Binding-site contacts:
Ligand atom O2 contacts residue THR192 of chain 1.A at 3.1 Å (h-bond).
Ligand atom O2 contacts residue MG1 of chain 1.I at 2.1 Å.
Ligand atom C1 contacts residue MG1 of chain 1.I at 2.9 Å.
Ligand atom O2 contacts residue GLU71 of chain 1.A at 3.2 Å (salt-bridge).
Ligand atom C1 contacts residue PHE45 of chain 1.A at 4.3 Å (hydrophobic).
Ligand atom O1 contacts residue VAL23 of chain 1.A at 4.3 Å.
Ligand atom C2 contacts residue GLY24 of chain 1.A at 3.7 Å.
Ligand atom O2 contacts residue VAL23 of chain 1.A at 3.6 Å.
Ligand atom C2 contacts residue VAL23 of chain 1.A at 3.7 Å (hydrophobic).
Ligand atom O3 contacts residue MG1 of chain 1.I at 4.1 Å.
Ligand atom O4 contacts residue VAL23 of chain 1.A at 4.1 Å.
Ligand atom C1 contacts residue VAL23 of chain 1.A at 4.0 Å (hydrophobic).
Ligand atom C2 contacts residue THR192 of chain 1.A at 4.1 Å.
Ligand atom O1 contacts residue ASP102 of chain 1.A at 3.2 Å (salt-bridge).
Ligand atom C2 contacts residue GLU73 of chain 1.A at 4.2 Å.
Ligand atom C2 contacts residue HIS30 of chain 1.A at 3.9 Å.
Ligand atom C2 contacts residue GLY191 of chain 1.A at 4.3 Å.
Ligand atom O4 contacts residue ARG25 of chain 1.A at 2.8 Å (salt-bridge).
Ligand atom O4 contacts residue MG1 of chain 1.I at 4.1 Å.
Ligand atom O1 contacts residue GLU73 of chain 1.A at 4.2 Å.
Ligand atom C1 contacts residue LYS123 of chain 1.A at 4.0 Å.
Ligand atom C2 contacts residue MG1 of chain 1.I at 2.9 Å.
Ligand atom O3 contacts residue PHE45 of chain 1.A at 4.3 Å.
Ligand atom C2 contacts residue ARG25 of chain 1.A at 3.8 Å.
Ligand atom O4 contacts residue HIS30 of chain 1.A at 3.3 Å.
Ligand atom O1 contacts residue MG1 of chain 1.I at 2.2 Å.
Ligand atom O3 contacts residue ARG25 of chain 1.A at 3.9 Å.
Ligand atom O3 contacts residue GLY24 of chain 1.A at 3.4 Å.
Ligand atom O4 contacts residue THR192 of chain 1.A at 4.2 Å.
Ligand atom C2 contacts residue GLU71 of chain 1.A at 3.7 Å.
Ligand atom O4 contacts residue ASN26 of chain 1.A at 4.3 Å.
Ligand atom O1 contacts residue LYS123 of chain 1.A at 2.9 Å (salt-bridge).
Ligand atom O4 contacts residue GLY24 of chain 1.A at 3.6 Å.
Ligand atom C1 contacts residue ARG25 of chain 1.A at 4.3 Å.
Ligand atom O2 contacts residue GLY191 of chain 1.A at 3.5 Å.
Ligand atom O1 contacts residue GLU71 of chain 1.A at 2.9 Å (salt-bridge).
Ligand atom C1 contacts residue GLY24 of chain 1.A at 3.7 Å.
Ligand atom O2 contacts residue GLU73 of chain 1.A at 3.1 Å (salt-bridge).
Ligand atom O1 contacts residue PHE45 of chain 1.A at 3.8 Å.
Ligand atom C1 contacts residue GLU71 of chain 1.A at 3.6 Å.

Sequence of chain 1.A:
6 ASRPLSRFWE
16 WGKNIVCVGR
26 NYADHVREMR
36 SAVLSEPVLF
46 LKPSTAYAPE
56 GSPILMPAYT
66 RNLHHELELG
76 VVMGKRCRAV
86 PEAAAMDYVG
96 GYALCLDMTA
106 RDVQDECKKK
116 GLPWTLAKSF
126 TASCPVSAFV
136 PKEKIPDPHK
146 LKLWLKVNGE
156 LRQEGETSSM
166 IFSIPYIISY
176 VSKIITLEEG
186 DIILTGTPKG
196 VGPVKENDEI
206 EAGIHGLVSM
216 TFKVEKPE

This protein binds this small molecule.
Small molecule (SMILES): O=C([O-])C(=O)[O-]